Binding-site contacts:
Ligand atom C3 contacts residue PHE140 of chain 2.A at 3.2 Å (hydrophobic).
Ligand atom C13 contacts residue MET49 of chain 2.A at 3.7 Å (hydrophobic).
Ligand atom C1 contacts residue ASN142 of chain 2.A at 3.8 Å.
Ligand atom C10 contacts residue MET49 of chain 2.A at 3.7 Å (hydrophobic).
Ligand atom C3 contacts residue LEU141 of chain 2.A at 3.9 Å (hydrophobic).
Ligand atom C14 contacts residue MET165 of chain 2.A at 3.5 Å (hydrophobic).
Ligand atom N contacts residue PHE140 of chain 2.A at 3.6 Å.
Ligand atom C11 contacts residue MET49 of chain 2.A at 3.4 Å (hydrophobic).
Ligand atom C12 contacts residue MET49 of chain 2.A at 3.5 Å (hydrophobic).
Ligand atom C2 contacts residue GLU166 of chain 2.A at 3.4 Å.
Ligand atom C14 contacts residue HIS164 of chain 2.A at 3.4 Å.
Ligand atom C12 contacts residue ARG188 of chain 2.A at 3.3 Å.
Ligand atom C9 contacts residue GLN189 of chain 2.A at 3.5 Å.
Ligand atom N1 contacts residue CYS145 of chain 2.A at 3.6 Å (h-bond).
Ligand atom F contacts residue ASP187 of chain 2.A at 3.2 Å.
Ligand atom C14 contacts residue HIS41 of chain 2.A at 3.8 Å.
Ligand atom C2 contacts residue LEU141 of chain 2.A at 3.6 Å (hydrophobic).
Ligand atom C2 contacts residue ASN142 of chain 2.A at 3.8 Å.
Ligand atom C15 contacts residue MET49 of chain 2.A at 3.9 Å (hydrophobic).
Ligand atom C11 contacts residue ARG188 of chain 2.A at 3.5 Å.
Ligand atom F contacts residue MET165 of chain 2.A at 3.5 Å.
Ligand atom N contacts residue SER144 of chain 2.A at 3.8 Å.
Ligand atom C2 contacts residue PHE140 of chain 2.A at 3.7 Å (hydrophobic).
Ligand atom N contacts residue GLU166 of chain 2.A at 3.8 Å.
Ligand atom C4 contacts residue GLU166 of chain 2.A at 3.8 Å.
Ligand atom C4 contacts residue CYS145 of chain 2.A at 3.8 Å (hydrophobic).
Ligand atom O contacts residue GLU166 of chain 2.A at 3.2 Å (salt-bridge).
Ligand atom F contacts residue HIS41 of chain 2.A at 3.6 Å.
Ligand atom C12 contacts residue ASP187 of chain 2.A at 3.4 Å.
Ligand atom C14 contacts residue MET49 of chain 2.A at 3.9 Å (hydrophobic).
Ligand atom F contacts residue HIS164 of chain 2.A at 3.7 Å.
Ligand atom C contacts residue ASN142 of chain 2.A at 3.8 Å.
Ligand atom C3 contacts residue GLU166 of chain 2.A at 3.5 Å.
Ligand atom N contacts residue HIS163 of chain 2.A at 2.8 Å (h-bond).
Ligand atom C12 contacts residue MET165 of chain 2.A at 3.6 Å (hydrophobic).
Ligand atom O contacts residue MET165 of chain 2.A at 3.4 Å.
Ligand atom C13 contacts residue MET165 of chain 2.A at 3.4 Å (hydrophobic).
Ligand atom C13 contacts residue HIS164 of chain 2.A at 4.0 Å.
Ligand atom C11 contacts residue GLN189 of chain 2.A at 3.6 Å.
Ligand atom C4 contacts residue HIS163 of chain 2.A at 3.2 Å.

Sequence of chain 2.A:
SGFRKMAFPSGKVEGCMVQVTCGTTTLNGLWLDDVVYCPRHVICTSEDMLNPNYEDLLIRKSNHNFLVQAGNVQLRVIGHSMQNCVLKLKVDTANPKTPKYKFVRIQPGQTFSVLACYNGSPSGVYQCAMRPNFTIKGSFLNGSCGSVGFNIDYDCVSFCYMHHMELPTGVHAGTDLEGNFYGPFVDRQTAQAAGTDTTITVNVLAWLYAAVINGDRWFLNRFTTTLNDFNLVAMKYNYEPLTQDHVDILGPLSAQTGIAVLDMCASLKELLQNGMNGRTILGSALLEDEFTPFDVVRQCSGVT

The protein below binds the small molecule below.
Small molecule (SMILES): Cc1ccncc1NC(=O)Cn1ccc2ccc(F)cc21